Sequence of chain 1.A:
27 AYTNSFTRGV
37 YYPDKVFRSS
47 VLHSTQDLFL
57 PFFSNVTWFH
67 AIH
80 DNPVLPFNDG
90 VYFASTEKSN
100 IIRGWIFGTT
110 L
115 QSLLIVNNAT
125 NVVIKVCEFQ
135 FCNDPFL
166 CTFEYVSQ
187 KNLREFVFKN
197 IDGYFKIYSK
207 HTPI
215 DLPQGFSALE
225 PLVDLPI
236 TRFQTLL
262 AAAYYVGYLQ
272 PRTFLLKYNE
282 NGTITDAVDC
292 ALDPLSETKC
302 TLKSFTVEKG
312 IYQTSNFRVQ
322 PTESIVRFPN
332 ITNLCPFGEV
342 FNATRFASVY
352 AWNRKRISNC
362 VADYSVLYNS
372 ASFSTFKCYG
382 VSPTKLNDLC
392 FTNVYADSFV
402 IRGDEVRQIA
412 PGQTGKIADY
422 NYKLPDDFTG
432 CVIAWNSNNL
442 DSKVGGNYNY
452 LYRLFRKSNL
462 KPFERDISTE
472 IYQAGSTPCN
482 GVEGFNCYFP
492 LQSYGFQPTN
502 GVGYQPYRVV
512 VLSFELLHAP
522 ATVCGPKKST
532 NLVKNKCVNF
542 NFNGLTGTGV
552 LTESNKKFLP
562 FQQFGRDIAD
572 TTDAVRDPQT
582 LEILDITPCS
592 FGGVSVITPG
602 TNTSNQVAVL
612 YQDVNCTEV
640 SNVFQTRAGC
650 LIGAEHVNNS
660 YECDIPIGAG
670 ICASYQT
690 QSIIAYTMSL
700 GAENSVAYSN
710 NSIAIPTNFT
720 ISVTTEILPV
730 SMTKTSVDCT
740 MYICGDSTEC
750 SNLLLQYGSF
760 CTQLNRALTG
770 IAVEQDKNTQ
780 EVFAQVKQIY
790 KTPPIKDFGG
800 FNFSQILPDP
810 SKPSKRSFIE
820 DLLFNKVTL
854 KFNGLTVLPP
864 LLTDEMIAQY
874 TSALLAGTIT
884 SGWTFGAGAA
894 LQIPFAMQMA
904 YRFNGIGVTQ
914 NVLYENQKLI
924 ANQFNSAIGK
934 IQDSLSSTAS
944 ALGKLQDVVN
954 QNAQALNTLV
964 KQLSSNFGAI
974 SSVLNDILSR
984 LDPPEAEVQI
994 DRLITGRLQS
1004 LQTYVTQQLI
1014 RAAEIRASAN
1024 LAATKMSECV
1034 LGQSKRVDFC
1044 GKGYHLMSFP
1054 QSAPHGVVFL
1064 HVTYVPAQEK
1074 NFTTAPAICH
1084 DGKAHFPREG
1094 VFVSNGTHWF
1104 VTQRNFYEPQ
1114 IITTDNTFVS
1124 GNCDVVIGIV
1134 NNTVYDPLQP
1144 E

A protein and the small-molecule ligand that binds it are described below.
Small molecule (SMILES): CC(=O)N[C@@H]1[C@@H](O)[C@H](O)[C@@H](CO)O[C@H]1O

Sequence of chain 1.B:
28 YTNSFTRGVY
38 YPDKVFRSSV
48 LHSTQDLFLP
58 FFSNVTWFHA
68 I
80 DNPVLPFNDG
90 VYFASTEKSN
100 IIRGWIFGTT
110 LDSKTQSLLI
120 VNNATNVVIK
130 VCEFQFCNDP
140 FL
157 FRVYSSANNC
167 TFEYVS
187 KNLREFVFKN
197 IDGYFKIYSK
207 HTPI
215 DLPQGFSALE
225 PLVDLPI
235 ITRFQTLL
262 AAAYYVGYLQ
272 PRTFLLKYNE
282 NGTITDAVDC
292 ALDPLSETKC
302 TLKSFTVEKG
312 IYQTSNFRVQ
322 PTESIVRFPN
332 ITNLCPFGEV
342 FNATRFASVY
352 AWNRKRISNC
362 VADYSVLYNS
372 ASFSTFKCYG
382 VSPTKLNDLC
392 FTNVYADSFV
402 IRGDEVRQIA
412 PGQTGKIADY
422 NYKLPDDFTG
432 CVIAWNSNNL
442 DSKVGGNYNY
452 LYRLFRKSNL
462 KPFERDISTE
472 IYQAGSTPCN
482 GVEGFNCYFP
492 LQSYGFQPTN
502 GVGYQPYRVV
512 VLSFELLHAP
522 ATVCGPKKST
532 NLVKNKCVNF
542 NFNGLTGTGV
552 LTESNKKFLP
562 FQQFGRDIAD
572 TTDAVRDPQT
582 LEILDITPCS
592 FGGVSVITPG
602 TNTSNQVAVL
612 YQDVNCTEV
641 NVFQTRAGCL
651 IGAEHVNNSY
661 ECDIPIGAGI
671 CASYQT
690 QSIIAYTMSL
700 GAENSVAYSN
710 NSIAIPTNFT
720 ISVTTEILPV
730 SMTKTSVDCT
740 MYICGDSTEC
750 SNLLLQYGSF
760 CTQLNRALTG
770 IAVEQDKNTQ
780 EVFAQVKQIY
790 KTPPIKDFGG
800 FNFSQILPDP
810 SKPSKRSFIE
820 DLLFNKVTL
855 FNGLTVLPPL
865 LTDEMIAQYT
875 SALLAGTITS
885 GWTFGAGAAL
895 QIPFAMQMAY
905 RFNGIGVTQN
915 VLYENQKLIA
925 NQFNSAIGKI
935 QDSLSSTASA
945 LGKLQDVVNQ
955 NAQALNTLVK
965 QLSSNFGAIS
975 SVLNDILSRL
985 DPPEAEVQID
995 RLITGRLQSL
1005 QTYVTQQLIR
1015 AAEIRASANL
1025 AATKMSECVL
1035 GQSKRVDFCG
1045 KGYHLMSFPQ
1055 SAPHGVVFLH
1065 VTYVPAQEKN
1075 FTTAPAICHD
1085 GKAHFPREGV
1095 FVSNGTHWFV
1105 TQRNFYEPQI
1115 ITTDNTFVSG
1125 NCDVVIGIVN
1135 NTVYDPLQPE

Binding-site contacts:
Ligand atom C5 contacts residue ALA706 of chain 1.B at 4.1 Å (hydrophobic).
Ligand atom O7 contacts residue GLU1072 of chain 1.B at 4.5 Å.
Ligand atom C8 contacts residue GLU1072 of chain 1.B at 3.6 Å.
Ligand atom C1 contacts residue GLN895 of chain 1.A at 4.2 Å.
Ligand atom C7 contacts residue ASN1074 of chain 1.B at 3.5 Å.
Ligand atom C3 contacts residue ALA706 of chain 1.B at 4.4 Å (hydrophobic).
Ligand atom C3 contacts residue ASN1074 of chain 1.B at 3.9 Å.
Ligand atom N2 contacts residue ASN1074 of chain 1.B at 3.1 Å (h-bond).
Ligand atom O5 contacts residue ASN1074 of chain 1.B at 2.3 Å (h-bond).
Ligand atom C5 contacts residue ASN1074 of chain 1.B at 3.7 Å.
Ligand atom C4 contacts residue ASN1074 of chain 1.B at 4.2 Å.
Ligand atom C8 contacts residue ASN1074 of chain 1.B at 4.0 Å.
Ligand atom C2 contacts residue ASN1074 of chain 1.B at 2.6 Å.
Ligand atom C1 contacts residue ASN1074 of chain 1.B at 1.4 Å.
Ligand atom O7 contacts residue ASN1074 of chain 1.B at 3.6 Å (h-bond).